A small-molecule ligand and the protein it binds are described below.
Small molecule (SMILES): CCOc1noc2cc(OCCC3CCN(c4ccc(C)nn4)CC3)ccc12

Binding-site contacts:
Ligand atom C18 contacts residue LEU182 of chain 26.A at 3.2 Å (hydrophobic).
Ligand atom N24 contacts residue LEU216 of chain 26.A at 3.5 Å.
Ligand atom O26 contacts residue TYR145 of chain 26.A at 3.2 Å.
Ligand atom C28 contacts residue TYR143 of chain 26.A at 3.4 Å (hydrophobic).
Ligand atom C22 contacts residue ILE123 of chain 26.A at 3.6 Å (hydrophobic).
Ligand atom N07 contacts residue LEU101 of chain 26.A at 3.7 Å.
Ligand atom N06 contacts residue LEU101 of chain 26.A at 3.2 Å.
Ligand atom N08 contacts residue LEU101 of chain 26.A at 3.8 Å.
Ligand atom C01 contacts residue THR207 of chain 26.A at 2.9 Å.
Ligand atom C03 contacts residue ASN211 of chain 26.A at 3.1 Å.
Ligand atom C15 contacts residue ILE123 of chain 26.A at 3.6 Å (hydrophobic).
Ligand atom C25 contacts residue PHE180 of chain 26.A at 3.5 Å (hydrophobic).
Ligand atom C09 contacts residue LEU101 of chain 26.A at 3.8 Å (hydrophobic).
Ligand atom C19 contacts residue TYR145 of chain 26.A at 3.2 Å (hydrophobic).
Ligand atom C17 contacts residue LEU182 of chain 26.A at 3.7 Å (hydrophobic).
Ligand atom C14 contacts residue SER121 of chain 26.A at 3.5 Å.
Ligand atom C22 contacts residue ILE99 of chain 26.A at 3.9 Å (hydrophobic).
Ligand atom C27 contacts residue PHE180 of chain 26.A at 3.2 Å (hydrophobic).
Ligand atom C04 contacts residue ASN211 of chain 26.A at 3.4 Å.
Ligand atom C05 contacts residue LEU101 of chain 26.A at 3.9 Å (hydrophobic).
Ligand atom C21 contacts residue ILE123 of chain 26.A at 3.8 Å (hydrophobic).
Ligand atom C10 contacts residue TYR191 of chain 26.A at 3.7 Å (hydrophobic).
Ligand atom C19 contacts residue LEU182 of chain 26.A at 3.6 Å (hydrophobic).
Ligand atom C28 contacts residue TYR145 of chain 26.A at 3.3 Å (hydrophobic).
Ligand atom C15 contacts residue LEU182 of chain 26.A at 3.7 Å (hydrophobic).
Ligand atom O26 contacts residue PHE180 of chain 26.A at 3.7 Å.
Ligand atom C09 contacts residue TYR191 of chain 26.A at 3.6 Å (hydrophobic).
Ligand atom C12 contacts residue ILE99 of chain 26.A at 3.7 Å (hydrophobic).
Ligand atom C17 contacts residue ILE99 of chain 26.A at 3.8 Å (hydrophobic).
Ligand atom C13 contacts residue MET213 of chain 26.A at 3.4 Å (hydrophobic).
Ligand atom C04 contacts residue MET213 of chain 26.A at 3.9 Å (hydrophobic).
Ligand atom C18 contacts residue TYR145 of chain 26.A at 3.8 Å (hydrophobic).
Ligand atom C18 contacts residue ILE99 of chain 26.A at 3.8 Å (hydrophobic).
Ligand atom C28 contacts residue MET144 of chain 26.A at 3.8 Å (hydrophobic).
Ligand atom C01 contacts residue TYR192 of chain 26.A at 2.9 Å (hydrophobic).
Ligand atom N24 contacts residue PHE180 of chain 26.A at 3.6 Å.
Ligand atom C28 contacts residue ALA167 of chain 26.A at 3.1 Å (hydrophobic).
Ligand atom O23 contacts residue LEU216 of chain 26.A at 3.7 Å.
Ligand atom O16 contacts residue ILE99 of chain 26.A at 3.6 Å.
Ligand atom C14 contacts residue HIS237 of chain 26.A at 3.5 Å.

Sequence of chain 26.A:
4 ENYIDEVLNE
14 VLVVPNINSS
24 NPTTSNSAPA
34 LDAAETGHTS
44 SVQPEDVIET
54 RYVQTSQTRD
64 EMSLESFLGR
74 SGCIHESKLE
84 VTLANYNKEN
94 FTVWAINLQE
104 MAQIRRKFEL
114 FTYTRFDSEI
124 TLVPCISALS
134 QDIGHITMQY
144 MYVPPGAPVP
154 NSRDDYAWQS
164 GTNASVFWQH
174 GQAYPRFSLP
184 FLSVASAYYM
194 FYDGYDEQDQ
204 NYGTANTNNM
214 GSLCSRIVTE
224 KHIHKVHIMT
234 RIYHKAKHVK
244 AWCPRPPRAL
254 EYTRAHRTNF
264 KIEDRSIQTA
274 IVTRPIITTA